Binding-site contacts:
Ligand atom O7 contacts residue ASN253 of chain 1.A at 3.5 Å (h-bond).
Ligand atom C8 contacts residue THR239 of chain 1.A at 3.7 Å.
Ligand atom C1 contacts residue THR255 of chain 1.A at 3.4 Å.
Ligand atom C7 contacts residue ASN253 of chain 1.A at 3.5 Å.
Ligand atom N2 contacts residue ASN253 of chain 1.A at 3.0 Å (h-bond).
Ligand atom C6 contacts residue THR255 of chain 1.A at 4.3 Å.
Ligand atom O5 contacts residue ASN253 of chain 1.A at 2.3 Å (h-bond).
Ligand atom C2 contacts residue THR255 of chain 1.A at 4.5 Å.
Ligand atom O7 contacts residue MET240 of chain 1.A at 3.8 Å.
Ligand atom C7 contacts residue MET240 of chain 1.A at 3.9 Å (hydrophobic).
Ligand atom C4 contacts residue ASN253 of chain 1.A at 4.2 Å.
Ligand atom C1 contacts residue ASN253 of chain 1.A at 1.4 Å.
Ligand atom C5 contacts residue ASN253 of chain 1.A at 3.6 Å.
Ligand atom C5 contacts residue THR255 of chain 1.A at 3.6 Å.
Ligand atom O5 contacts residue THR255 of chain 1.A at 3.6 Å.
Ligand atom C3 contacts residue ASN253 of chain 1.A at 3.8 Å.
Ligand atom C8 contacts residue MET240 of chain 1.A at 3.8 Å (hydrophobic).
Ligand atom C2 contacts residue ASN253 of chain 1.A at 2.4 Å.

Sequence of chain 1.A:
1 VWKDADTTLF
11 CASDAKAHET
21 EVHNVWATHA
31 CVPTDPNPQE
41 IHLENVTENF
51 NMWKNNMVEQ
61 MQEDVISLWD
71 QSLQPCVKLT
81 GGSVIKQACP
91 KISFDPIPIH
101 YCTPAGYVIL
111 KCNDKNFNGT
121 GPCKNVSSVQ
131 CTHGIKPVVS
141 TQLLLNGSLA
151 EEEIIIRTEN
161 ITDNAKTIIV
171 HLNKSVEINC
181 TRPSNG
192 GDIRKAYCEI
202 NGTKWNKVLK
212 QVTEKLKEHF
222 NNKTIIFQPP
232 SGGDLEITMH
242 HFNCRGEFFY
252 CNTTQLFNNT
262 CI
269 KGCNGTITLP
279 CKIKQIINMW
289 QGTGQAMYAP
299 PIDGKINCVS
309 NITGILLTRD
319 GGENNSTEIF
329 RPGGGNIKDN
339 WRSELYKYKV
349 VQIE

This protein binds this small molecule.
Small molecule (SMILES): CC(=O)N[C@@H]1[C@@H](O)[C@H](O)[C@@H](CO)O[C@H]1O